Sequence of chain 1.A:
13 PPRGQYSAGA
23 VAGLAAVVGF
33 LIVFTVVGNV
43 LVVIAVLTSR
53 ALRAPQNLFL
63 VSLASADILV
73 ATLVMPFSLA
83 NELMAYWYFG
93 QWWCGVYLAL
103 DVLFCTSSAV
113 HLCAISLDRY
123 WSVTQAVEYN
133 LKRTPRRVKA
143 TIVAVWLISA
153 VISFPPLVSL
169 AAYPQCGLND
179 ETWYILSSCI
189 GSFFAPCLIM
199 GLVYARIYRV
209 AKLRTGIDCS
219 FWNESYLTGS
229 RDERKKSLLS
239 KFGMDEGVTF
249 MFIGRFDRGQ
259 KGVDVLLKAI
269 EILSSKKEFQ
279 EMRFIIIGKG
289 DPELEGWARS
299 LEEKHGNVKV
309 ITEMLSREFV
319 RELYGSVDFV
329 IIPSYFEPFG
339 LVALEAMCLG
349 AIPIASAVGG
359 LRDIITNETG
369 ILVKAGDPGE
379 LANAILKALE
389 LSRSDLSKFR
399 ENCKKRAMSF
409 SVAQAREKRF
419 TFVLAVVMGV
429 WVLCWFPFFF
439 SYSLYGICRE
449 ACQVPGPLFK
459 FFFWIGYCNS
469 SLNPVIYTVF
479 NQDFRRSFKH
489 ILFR

This protein binds this small molecule.
Small molecule (SMILES): CC(C)CCC[C@@H](C)[C@H]1CC[C@H]2[C@@H]3CC=C4C[C@@H](O)CC[C@]4(C)[C@H]3CC[C@]12C

Binding-site contacts:
Ligand atom C23 contacts residue CYS466 of chain 1.A at 4.1 Å (hydrophobic).
Ligand atom C2 contacts residue PRO453 of chain 1.B at 4.1 Å (hydrophobic).
Ligand atom O1 contacts residue TYR18 of chain 1.A at 2.8 Å (h-bond).
Ligand atom C17 contacts residue VAL29 of chain 1.A at 4.1 Å (hydrophobic).
Ligand atom O1 contacts residue PRO453 of chain 1.B at 4.0 Å.
Ligand atom C26 contacts residue LEU33 of chain 1.A at 3.8 Å (hydrophobic).
Ligand atom C4 contacts residue TYR18 of chain 1.A at 3.7 Å (hydrophobic).
Ligand atom C22 contacts residue CYS466 of chain 1.A at 4.2 Å (hydrophobic).
Ligand atom C8 contacts residue TRP462 of chain 1.A at 4.0 Å (hydrophobic).
Ligand atom C11 contacts residue OLC1 of chain 1.I at 4.2 Å.
Ligand atom C26 contacts residue SER469 of chain 1.A at 3.5 Å.
Ligand atom C3 contacts residue TYR18 of chain 1.A at 3.2 Å (hydrophobic).
Ligand atom C25 contacts residue SER469 of chain 1.A at 4.2 Å.
Ligand atom C18 contacts residue PHE459 of chain 1.A at 4.1 Å (hydrophobic).
Ligand atom C5 contacts residue LEU26 of chain 1.A at 4.3 Å (hydrophobic).
Ligand atom C26 contacts residue PHE36 of chain 1.A at 3.7 Å (hydrophobic).
Ligand atom C15 contacts residue VAL30 of chain 1.A at 3.7 Å (hydrophobic).
Ligand atom C19 contacts residue LEU456 of chain 1.B at 3.8 Å (hydrophobic).
Ligand atom C15 contacts residue TRP462 of chain 1.A at 3.7 Å (hydrophobic).
Ligand atom C6 contacts residue TRP462 of chain 1.A at 4.0 Å (hydrophobic).
Ligand atom C25 contacts residue LEU33 of chain 1.A at 4.1 Å (hydrophobic).
Ligand atom C8 contacts residue LEU26 of chain 1.A at 4.2 Å (hydrophobic).
Ligand atom C11 contacts residue PHE459 of chain 1.A at 4.0 Å (hydrophobic).
Ligand atom C20 contacts residue CYS466 of chain 1.A at 4.3 Å (hydrophobic).
Ligand atom C1 contacts residue OLC1 of chain 1.I at 4.2 Å.
Ligand atom C7 contacts residue LEU26 of chain 1.A at 3.8 Å (hydrophobic).
Ligand atom C7 contacts residue TRP462 of chain 1.A at 4.0 Å (hydrophobic).
Ligand atom C12 contacts residue OLC1 of chain 1.I at 4.1 Å.
Ligand atom C21 contacts residue OLC1 of chain 1.I at 3.9 Å.
Ligand atom C6 contacts residue LEU26 of chain 1.A at 4.0 Å (hydrophobic).
Ligand atom C9 contacts residue LEU26 of chain 1.A at 3.9 Å (hydrophobic).
Ligand atom C1 contacts residue LEU456 of chain 1.B at 3.9 Å (hydrophobic).
Ligand atom C18 contacts residue TRP462 of chain 1.A at 3.9 Å (hydrophobic).
Ligand atom C19 contacts residue PHE459 of chain 1.A at 3.6 Å (hydrophobic).
Ligand atom C16 contacts residue VAL29 of chain 1.A at 4.1 Å (hydrophobic).
Ligand atom O1 contacts residue OLC1 of chain 1.I at 3.0 Å (h-bond).
Ligand atom C2 contacts residue LEU456 of chain 1.B at 3.7 Å (hydrophobic).
Ligand atom C21 contacts residue OLA1 of chain 1.J at 4.0 Å.
Ligand atom C16 contacts residue LEU33 of chain 1.A at 4.2 Å (hydrophobic).
Ligand atom C3 contacts residue OLC1 of chain 1.I at 4.0 Å.

Sequence of chain 1.B:
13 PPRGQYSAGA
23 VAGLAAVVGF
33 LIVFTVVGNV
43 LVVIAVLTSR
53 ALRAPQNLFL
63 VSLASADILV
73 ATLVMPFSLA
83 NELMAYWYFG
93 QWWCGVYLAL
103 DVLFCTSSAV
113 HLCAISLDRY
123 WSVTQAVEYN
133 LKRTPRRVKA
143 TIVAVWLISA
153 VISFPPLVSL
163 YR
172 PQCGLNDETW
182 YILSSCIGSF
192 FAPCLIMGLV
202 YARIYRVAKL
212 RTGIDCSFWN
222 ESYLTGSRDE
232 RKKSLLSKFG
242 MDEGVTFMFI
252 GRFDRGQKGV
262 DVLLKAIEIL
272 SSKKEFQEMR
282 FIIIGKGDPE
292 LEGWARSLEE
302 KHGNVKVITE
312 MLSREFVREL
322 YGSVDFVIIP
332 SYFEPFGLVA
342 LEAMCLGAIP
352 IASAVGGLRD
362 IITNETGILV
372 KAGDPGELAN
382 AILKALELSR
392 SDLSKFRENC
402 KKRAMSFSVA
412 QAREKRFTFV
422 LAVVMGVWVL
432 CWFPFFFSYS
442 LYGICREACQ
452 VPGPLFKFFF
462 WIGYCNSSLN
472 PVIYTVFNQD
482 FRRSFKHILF